The small molecule below binds the protein below.
Small molecule (SMILES): O=C1CC[C@@H](C(=O)O)N1

Sequence of chain 1.B:
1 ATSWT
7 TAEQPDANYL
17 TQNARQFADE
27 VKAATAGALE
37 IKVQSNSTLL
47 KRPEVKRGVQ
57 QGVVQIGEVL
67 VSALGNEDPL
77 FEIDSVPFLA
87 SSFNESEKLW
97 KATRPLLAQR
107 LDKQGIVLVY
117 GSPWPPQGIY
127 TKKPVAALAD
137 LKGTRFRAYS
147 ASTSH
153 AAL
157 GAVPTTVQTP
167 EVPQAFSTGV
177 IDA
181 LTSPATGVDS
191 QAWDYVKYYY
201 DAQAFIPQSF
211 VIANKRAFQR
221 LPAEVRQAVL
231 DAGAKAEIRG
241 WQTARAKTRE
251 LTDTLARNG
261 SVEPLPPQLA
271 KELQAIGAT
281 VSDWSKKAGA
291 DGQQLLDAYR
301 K

Binding-site contacts:
Ligand atom OE contacts residue SER183 of chain 1.B at 2.8 Å (h-bond).
Ligand atom C contacts residue THR165 of chain 1.B at 3.7 Å.
Ligand atom N contacts residue THR186 of chain 1.B at 2.7 Å (h-bond).
Ligand atom CD contacts residue GLN123 of chain 1.B at 3.6 Å.
Ligand atom C contacts residue ARG48 of chain 1.B at 3.8 Å.
Ligand atom OXT contacts residue THR165 of chain 1.B at 4.0 Å.
Ligand atom N contacts residue THR182 of chain 1.B at 2.8 Å (h-bond).
Ligand atom O contacts residue THR165 of chain 1.B at 2.9 Å (h-bond).
Ligand atom CA contacts residue THR182 of chain 1.B at 3.8 Å.
Ligand atom CD contacts residue THR186 of chain 1.B at 3.8 Å.
Ligand atom CD contacts residue THR182 of chain 1.B at 3.0 Å.
Ligand atom N contacts residue TRP120 of chain 1.B at 3.4 Å.
Ligand atom CB contacts residue LEU66 of chain 1.B at 3.8 Å (hydrophobic).
Ligand atom OE contacts residue THR182 of chain 1.B at 3.0 Å (h-bond).
Ligand atom CG contacts residue TYR145 of chain 1.B at 3.7 Å (hydrophobic).
Ligand atom N contacts residue SER183 of chain 1.B at 4.0 Å.
Ligand atom O contacts residue ARG48 of chain 1.B at 3.0 Å (salt-bridge).
Ligand atom O contacts residue TYR145 of chain 1.B at 3.8 Å.
Ligand atom OXT contacts residue THR182 of chain 1.B at 2.7 Å (h-bond).
Ligand atom CB contacts residue ARG48 of chain 1.B at 3.5 Å.
Ligand atom CA contacts residue TRP120 of chain 1.B at 3.6 Å (hydrophobic).
Ligand atom OE contacts residue TRP120 of chain 1.B at 3.4 Å.
Ligand atom OXT contacts residue ARG143 of chain 1.B at 2.8 Å (salt-bridge).
Ligand atom C contacts residue THR182 of chain 1.B at 3.6 Å.
Ligand atom OE contacts residue THR186 of chain 1.B at 4.0 Å.
Ligand atom CB contacts residue TYR145 of chain 1.B at 4.0 Å (hydrophobic).
Ligand atom C contacts residue ARG143 of chain 1.B at 3.5 Å.
Ligand atom CG contacts residue TRP120 of chain 1.B at 3.6 Å (hydrophobic).
Ligand atom OXT contacts residue TYR145 of chain 1.B at 3.5 Å.
Ligand atom OXT contacts residue THR186 of chain 1.B at 3.9 Å.
Ligand atom CG contacts residue GLN123 of chain 1.B at 3.6 Å.
Ligand atom CA contacts residue ARG48 of chain 1.B at 3.6 Å.
Ligand atom OE contacts residue GLN123 of chain 1.B at 2.9 Å (h-bond).
Ligand atom CA contacts residue THR186 of chain 1.B at 3.6 Å.
Ligand atom CB contacts residue TRP120 of chain 1.B at 3.6 Å (hydrophobic).
Ligand atom C contacts residue TYR145 of chain 1.B at 3.9 Å (hydrophobic).
Ligand atom CD contacts residue TRP120 of chain 1.B at 3.4 Å (hydrophobic).
Ligand atom CD contacts residue SER183 of chain 1.B at 3.7 Å.
Ligand atom CG contacts residue PRO207 of chain 1.B at 3.8 Å (hydrophobic).
Ligand atom O contacts residue ARG143 of chain 1.B at 2.9 Å (salt-bridge).